Sequence of chain 1.A:
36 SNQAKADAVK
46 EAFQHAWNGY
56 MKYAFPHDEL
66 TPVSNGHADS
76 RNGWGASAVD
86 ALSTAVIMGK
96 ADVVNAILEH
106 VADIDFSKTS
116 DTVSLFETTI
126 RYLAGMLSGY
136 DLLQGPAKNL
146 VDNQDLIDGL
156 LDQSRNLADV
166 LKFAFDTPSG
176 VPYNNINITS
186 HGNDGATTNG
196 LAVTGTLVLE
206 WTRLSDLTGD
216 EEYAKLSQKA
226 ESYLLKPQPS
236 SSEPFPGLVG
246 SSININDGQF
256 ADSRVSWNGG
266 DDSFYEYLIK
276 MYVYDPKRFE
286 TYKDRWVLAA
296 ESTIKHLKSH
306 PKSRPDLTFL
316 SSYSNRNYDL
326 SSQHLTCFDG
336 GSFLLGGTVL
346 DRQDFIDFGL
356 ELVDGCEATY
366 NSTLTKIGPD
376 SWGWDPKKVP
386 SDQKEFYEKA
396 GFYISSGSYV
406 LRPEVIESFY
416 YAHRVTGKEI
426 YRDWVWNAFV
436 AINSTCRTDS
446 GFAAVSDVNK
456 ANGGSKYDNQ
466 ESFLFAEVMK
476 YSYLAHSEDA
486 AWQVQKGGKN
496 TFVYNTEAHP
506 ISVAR

Binding-site contacts:
Ligand atom O6 contacts residue TRP429 of chain 1.A at 3.9 Å.
Ligand atom C1 contacts residue ASN366 of chain 1.A at 1.5 Å.
Ligand atom C4 contacts residue ASP359 of chain 1.A at 4.1 Å.
Ligand atom O5 contacts residue ASP359 of chain 1.A at 4.1 Å.
Ligand atom C5 contacts residue ASN366 of chain 1.A at 3.7 Å.
Ligand atom O5 contacts residue ALA363 of chain 1.A at 3.9 Å.
Ligand atom O4 contacts residue ASP359 of chain 1.A at 3.7 Å.
Ligand atom O6 contacts residue ALA363 of chain 1.A at 4.0 Å.
Ligand atom C5 contacts residue TRP429 of chain 1.A at 3.9 Å (hydrophobic).
Ligand atom C6 contacts residue TYR426 of chain 1.A at 3.4 Å (hydrophobic).
Ligand atom C6 contacts residue ALA363 of chain 1.A at 4.0 Å (hydrophobic).
Ligand atom C3 contacts residue ASP359 of chain 1.A at 3.9 Å.
Ligand atom O6 contacts residue GLU362 of chain 1.A at 3.8 Å.
Ligand atom C2 contacts residue GLU362 of chain 1.A at 3.9 Å.
Ligand atom O5 contacts residue TRP429 of chain 1.A at 3.5 Å.
Ligand atom O6 contacts residue ASP359 of chain 1.A at 2.7 Å (salt-bridge).
Ligand atom C6 contacts residue ASP359 of chain 1.A at 3.5 Å.
Ligand atom O4 contacts residue LEU355 of chain 1.A at 3.2 Å.
Ligand atom C8 contacts residue ASP311 of chain 1.A at 2.7 Å.
Ligand atom C1 contacts residue GLU362 of chain 1.A at 3.8 Å.
Ligand atom O7 contacts residue ASN366 of chain 1.A at 3.5 Å (h-bond).
Ligand atom O3 contacts residue TRP429 of chain 1.A at 3.7 Å.
Ligand atom O7 contacts residue GLU362 of chain 1.A at 3.5 Å (salt-bridge).
Ligand atom N2 contacts residue ASN366 of chain 1.A at 2.9 Å (h-bond).
Ligand atom C2 contacts residue ASN366 of chain 1.A at 2.5 Å.
Ligand atom C6 contacts residue LYS423 of chain 1.A at 4.1 Å.
Ligand atom C6 contacts residue LEU355 of chain 1.A at 3.9 Å (hydrophobic).
Ligand atom C8 contacts residue LEU312 of chain 1.A at 3.8 Å (hydrophobic).
Ligand atom C4 contacts residue TRP429 of chain 1.A at 3.9 Å (hydrophobic).
Ligand atom C3 contacts residue ASN366 of chain 1.A at 3.8 Å.
Ligand atom O6 contacts residue LYS423 of chain 1.A at 3.9 Å.
Ligand atom O5 contacts residue ASN366 of chain 1.A at 2.4 Å (h-bond).
Ligand atom C6 contacts residue TRP429 of chain 1.A at 3.9 Å (hydrophobic).
Ligand atom C5 contacts residue ASP359 of chain 1.A at 4.0 Å.
Ligand atom C7 contacts residue ASN366 of chain 1.A at 3.5 Å.
Ligand atom C8 contacts residue ARG309 of chain 1.A at 3.6 Å.
Ligand atom O7 contacts residue TRP429 of chain 1.A at 3.5 Å (h-bond).
Ligand atom O6 contacts residue TYR426 of chain 1.A at 2.7 Å (h-bond).
Ligand atom O5 contacts residue GLU362 of chain 1.A at 3.4 Å.
Ligand atom C7 contacts residue ASP311 of chain 1.A at 4.0 Å.

A protein and the small-molecule ligand that binds it are described below.
Small molecule (SMILES): CC(=O)N[C@H]1[C@@H](O[C@H]2[C@H](O)[C@@H](NC(C)=O)CO[C@@H]2CO)O[C@H](CO)[C@@H](O[C@@H]2O[C@H](CO[C@H]3O[C@H](CO)[C@@H](O)[C@H](O)[C@@H]3O)[C@@H](O)[C@H](O[C@H]3O[C@H](CO)[C@@H](O)[C@H](O)[C@@H]3O)[C@@H]2O)[C@@H]1O